The protein below binds the small molecule below.
Small molecule (SMILES): CC(=O)N[C@H]1[C@H](O[C@H]2[C@H](O)[C@@H](NC(C)=O)CO[C@@H]2CO)O[C@H](CO)[C@@H](O[C@@H]2O[C@H](CO[C@H]3O[C@H](CO)[C@@H](O)[C@H](O[C@H]4O[C@H](CO)[C@@H](O)[C@H](O)[C@@H]4O)[C@@H]3O)[C@@H](O)[C@H](O[C@H]3O[C@H](CO)[C@@H](O)[C@H](O)[C@@H]3O)[C@@H]2O)[C@@H]1O

Binding-site contacts:
Ligand atom C3 contacts residue TRP24 of chain 1.A at 3.9 Å (hydrophobic).
Ligand atom O5 contacts residue TYR218 of chain 1.A at 3.8 Å.
Ligand atom C6 contacts residue TRP24 of chain 1.A at 4.0 Å (hydrophobic).
Ligand atom C3 contacts residue GLU34 of chain 1.A at 3.8 Å.
Ligand atom C6 contacts residue HIS105 of chain 1.A at 3.5 Å.
Ligand atom O6 contacts residue TRP24 of chain 1.A at 3.3 Å (h-bond).
Ligand atom C5 contacts residue TRP24 of chain 1.A at 3.6 Å (hydrophobic).
Ligand atom C2 contacts residue GLU34 of chain 1.A at 3.6 Å.
Ligand atom C2 contacts residue TYR218 of chain 1.A at 3.6 Å (hydrophobic).
Ligand atom C5 contacts residue MET23 of chain 1.A at 4.0 Å (hydrophobic).
Ligand atom O5 contacts residue MET23 of chain 1.A at 3.2 Å (h-bond).
Ligand atom O7 contacts residue ASN220 of chain 1.A at 3.1 Å (h-bond).
Ligand atom C5 contacts residue ASN220 of chain 1.A at 3.7 Å.
Ligand atom O6 contacts residue GLU34 of chain 1.A at 3.1 Å (salt-bridge).
Ligand atom C3 contacts residue ASN220 of chain 1.A at 3.7 Å.
Ligand atom N2 contacts residue ASN220 of chain 1.A at 2.8 Å (h-bond).
Ligand atom C8 contacts residue ALA209 of chain 1.A at 3.4 Å (hydrophobic).
Ligand atom C1 contacts residue TRP24 of chain 1.A at 3.8 Å (hydrophobic).
Ligand atom C2 contacts residue ASN220 of chain 1.A at 2.4 Å.
Ligand atom O7 contacts residue TYR218 of chain 1.A at 3.3 Å (h-bond).
Ligand atom O2 contacts residue MET23 of chain 1.A at 3.4 Å (h-bond).
Ligand atom C7 contacts residue GLU34 of chain 1.A at 3.5 Å.
Ligand atom O5 contacts residue ASN220 of chain 1.A at 2.4 Å (h-bond).
Ligand atom C7 contacts residue ASN220 of chain 1.A at 3.2 Å.
Ligand atom O5 contacts residue HIS105 of chain 1.A at 3.4 Å.
Ligand atom C1 contacts residue ASN220 of chain 1.A at 1.4 Å.
Ligand atom O2 contacts residue MET23 of chain 1.A at 3.9 Å.
Ligand atom C8 contacts residue GLU34 of chain 1.A at 3.4 Å.
Ligand atom C1 contacts residue MET23 of chain 1.A at 3.9 Å (hydrophobic).
Ligand atom C1 contacts residue TYR218 of chain 1.A at 3.7 Å (hydrophobic).
Ligand atom O7 contacts residue GLU211 of chain 1.A at 3.2 Å (salt-bridge).
Ligand atom C6 contacts residue MET23 of chain 1.A at 4.0 Å (hydrophobic).
Ligand atom O2 contacts residue TRP24 of chain 1.A at 3.7 Å.
Ligand atom O6 contacts residue HIS105 of chain 1.A at 3.2 Å (h-bond).
Ligand atom C1 contacts residue GLU34 of chain 1.A at 4.0 Å.
Ligand atom N2 contacts residue GLU34 of chain 1.A at 2.8 Å (salt-bridge).
Ligand atom O4 contacts residue TRP24 of chain 1.A at 3.5 Å.
Ligand atom C4 contacts residue TRP24 of chain 1.A at 4.1 Å (hydrophobic).
Ligand atom C8 contacts residue TRP112 of chain 1.A at 3.7 Å (hydrophobic).
Ligand atom C6 contacts residue GLU34 of chain 1.A at 3.9 Å.

Sequence of chain 1.A:
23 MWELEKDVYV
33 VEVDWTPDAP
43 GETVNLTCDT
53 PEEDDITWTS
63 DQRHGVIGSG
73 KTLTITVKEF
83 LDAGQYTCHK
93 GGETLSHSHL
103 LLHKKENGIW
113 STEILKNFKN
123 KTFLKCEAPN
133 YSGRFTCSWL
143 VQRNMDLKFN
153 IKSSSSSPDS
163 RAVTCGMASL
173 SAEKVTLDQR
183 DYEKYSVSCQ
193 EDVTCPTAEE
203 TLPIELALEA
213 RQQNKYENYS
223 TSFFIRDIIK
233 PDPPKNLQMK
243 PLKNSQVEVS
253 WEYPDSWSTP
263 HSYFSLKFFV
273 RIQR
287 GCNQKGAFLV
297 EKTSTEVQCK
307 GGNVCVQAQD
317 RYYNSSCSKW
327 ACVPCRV